Sequence of chain 1.B:
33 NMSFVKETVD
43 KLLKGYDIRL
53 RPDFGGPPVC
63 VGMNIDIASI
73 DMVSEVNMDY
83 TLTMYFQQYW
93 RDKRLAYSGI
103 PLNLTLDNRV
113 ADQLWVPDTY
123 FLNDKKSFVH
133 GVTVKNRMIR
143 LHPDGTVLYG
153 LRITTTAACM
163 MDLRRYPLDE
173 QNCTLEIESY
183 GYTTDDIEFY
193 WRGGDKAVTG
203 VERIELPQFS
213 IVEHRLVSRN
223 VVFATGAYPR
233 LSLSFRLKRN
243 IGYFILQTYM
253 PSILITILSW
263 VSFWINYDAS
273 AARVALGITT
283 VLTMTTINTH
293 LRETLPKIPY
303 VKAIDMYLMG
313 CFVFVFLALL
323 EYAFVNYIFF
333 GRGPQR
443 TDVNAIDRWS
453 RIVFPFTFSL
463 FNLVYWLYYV

Binding-site contacts:
Ligand atom O contacts residue PHE100 of chain 1.A at 3.9 Å.
Ligand atom CG contacts residue PHE100 of chain 1.A at 4.1 Å (hydrophobic).
Ligand atom CB contacts residue TYR182 of chain 1.B at 4.2 Å (hydrophobic).
Ligand atom N contacts residue PHE225 of chain 1.B at 3.8 Å.
Ligand atom O contacts residue THR227 of chain 1.B at 4.1 Å.
Ligand atom CG contacts residue TYR182 of chain 1.B at 3.9 Å (hydrophobic).
Ligand atom C contacts residue PHE100 of chain 1.A at 4.3 Å (hydrophobic).
Ligand atom C contacts residue THR227 of chain 1.B at 3.9 Å.
Ligand atom CD contacts residue SER181 of chain 1.B at 4.1 Å.
Ligand atom N contacts residue SER181 of chain 1.B at 3.3 Å (h-bond).
Ligand atom C contacts residue THR165 of chain 1.A at 4.1 Å.
Ligand atom OXT contacts residue PHE225 of chain 1.B at 3.7 Å.
Ligand atom CD contacts residue PHE225 of chain 1.B at 4.4 Å (hydrophobic).
Ligand atom O contacts residue TYR182 of chain 1.B at 4.2 Å.
Ligand atom CB contacts residue THR227 of chain 1.B at 4.3 Å.
Ligand atom CD contacts residue TYR182 of chain 1.B at 3.3 Å (hydrophobic).
Ligand atom CB contacts residue PHE225 of chain 1.B at 4.0 Å (hydrophobic).
Ligand atom O contacts residue ARG102 of chain 1.A at 3.4 Å (salt-bridge).
Ligand atom CG contacts residue THR227 of chain 1.B at 4.4 Å.
Ligand atom C contacts residue ARG102 of chain 1.A at 3.3 Å.
Ligand atom CG contacts residue LEU153 of chain 1.A at 4.2 Å (hydrophobic).
Ligand atom CG contacts residue THR165 of chain 1.A at 4.1 Å.
Ligand atom N contacts residue GLU180 of chain 1.B at 3.6 Å (salt-bridge).
Ligand atom N contacts residue TYR122 of chain 1.B at 3.2 Å (h-bond).
Ligand atom O contacts residue THR165 of chain 1.A at 3.3 Å (h-bond).
Ligand atom N contacts residue TYR182 of chain 1.B at 3.7 Å.
Ligand atom CD contacts residue TYR122 of chain 1.B at 3.5 Å (hydrophobic).
Ligand atom CB contacts residue TYR230 of chain 1.B at 3.5 Å (hydrophobic).
Ligand atom OXT contacts residue THR227 of chain 1.B at 3.3 Å (h-bond).
Ligand atom OXT contacts residue ARG102 of chain 1.A at 2.5 Å (salt-bridge).
Ligand atom CD contacts residue TYR230 of chain 1.B at 3.8 Å (hydrophobic).
Ligand atom N contacts residue TYR230 of chain 1.B at 3.1 Å.
Ligand atom CG contacts residue TYR230 of chain 1.B at 4.4 Å (hydrophobic).

A protein and the small-molecule ligand that binds it are described below.
Small molecule (SMILES): NCCCC(=O)O

Sequence of chain 1.A:
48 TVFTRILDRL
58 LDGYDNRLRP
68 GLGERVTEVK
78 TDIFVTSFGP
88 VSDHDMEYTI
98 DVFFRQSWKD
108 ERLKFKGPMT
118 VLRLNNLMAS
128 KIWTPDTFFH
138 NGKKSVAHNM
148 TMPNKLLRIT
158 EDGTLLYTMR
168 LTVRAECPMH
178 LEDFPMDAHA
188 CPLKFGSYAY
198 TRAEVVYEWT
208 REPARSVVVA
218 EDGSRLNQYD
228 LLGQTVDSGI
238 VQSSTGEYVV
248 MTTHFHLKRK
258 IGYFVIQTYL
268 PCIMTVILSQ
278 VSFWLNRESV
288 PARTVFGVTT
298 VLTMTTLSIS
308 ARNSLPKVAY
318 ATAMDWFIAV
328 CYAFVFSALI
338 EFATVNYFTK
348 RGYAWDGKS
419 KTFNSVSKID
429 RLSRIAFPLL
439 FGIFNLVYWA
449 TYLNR